Binding-site contacts:
Ligand atom C7 contacts residue GLY120 of chain 1.B at 3.9 Å.
Ligand atom C5 contacts residue TRP86 of chain 1.B at 3.5 Å (hydrophobic).
Ligand atom C4 contacts residue TRP86 of chain 1.B at 3.8 Å (hydrophobic).
Ligand atom O2P contacts residue SER203 of chain 1.B at 2.7 Å (h-bond).
Ligand atom P contacts residue GLY121 of chain 1.B at 3.6 Å.
Ligand atom C8 contacts residue GLY121 of chain 1.B at 3.8 Å.
Ligand atom P contacts residue GLY122 of chain 1.B at 3.5 Å.
Ligand atom P contacts residue ALA204 of chain 1.B at 3.8 Å.
Ligand atom O1P contacts residue SER203 of chain 1.B at 2.7 Å (h-bond).
Ligand atom C1 contacts residue HIS447 of chain 1.B at 3.8 Å.
Ligand atom C14 contacts residue TYR124 of chain 1.B at 3.5 Å (hydrophobic).
Ligand atom C9 contacts residue TYR124 of chain 1.B at 3.9 Å (hydrophobic).
Ligand atom C8 contacts residue GLY122 of chain 1.B at 3.4 Å.
Ligand atom P contacts residue HIS447 of chain 1.B at 3.9 Å.
Ligand atom C2 contacts residue HIS447 of chain 1.B at 3.2 Å.
Ligand atom C13 contacts residue TYR124 of chain 1.B at 3.8 Å (hydrophobic).
Ligand atom C7 contacts residue TRP86 of chain 1.B at 4.0 Å (hydrophobic).
Ligand atom O3P contacts residue GLY122 of chain 1.B at 2.3 Å (h-bond).
Ligand atom C9 contacts residue GLY122 of chain 1.B at 3.7 Å.
Ligand atom O3P contacts residue ALA204 of chain 1.B at 3.2 Å (h-bond).
Ligand atom C7 contacts residue GLY121 of chain 1.B at 3.5 Å.
Ligand atom O1P contacts residue GLY122 of chain 1.B at 4.0 Å.
Ligand atom O15 contacts residue PHE338 of chain 1.B at 4.0 Å.
Ligand atom O3P contacts residue GLY121 of chain 1.B at 2.9 Å (h-bond).
Ligand atom C12 contacts residue PHE295 of chain 1.B at 3.4 Å (hydrophobic).
Ligand atom O3P contacts residue GLY120 of chain 1.B at 3.8 Å.
Ligand atom C14 contacts residue PHE338 of chain 1.B at 3.9 Å (hydrophobic).
Ligand atom O2P contacts residue GLY121 of chain 1.B at 3.2 Å (h-bond).
Ligand atom P contacts residue SER203 of chain 1.B at 1.7 Å.
Ligand atom C4 contacts residue TYR337 of chain 1.B at 3.8 Å (hydrophobic).
Ligand atom C1 contacts residue SER203 of chain 1.B at 3.6 Å.
Ligand atom C12 contacts residue ARG296 of chain 1.B at 3.4 Å.
Ligand atom C3 contacts residue TYR337 of chain 1.B at 3.7 Å (hydrophobic).
Ligand atom C11 contacts residue PHE295 of chain 1.B at 3.9 Å (hydrophobic).
Ligand atom O15 contacts residue TYR124 of chain 1.B at 2.8 Å (h-bond).
Ligand atom C3 contacts residue HIS447 of chain 1.B at 3.6 Å.
Ligand atom C2 contacts residue SER203 of chain 1.B at 4.0 Å.
Ligand atom O3P contacts residue SER203 of chain 1.B at 2.6 Å (h-bond).
Ligand atom C11 contacts residue ARG296 of chain 1.B at 4.0 Å.
Ligand atom C10 contacts residue GLY122 of chain 1.B at 3.3 Å.

Sequence of chain 1.B:
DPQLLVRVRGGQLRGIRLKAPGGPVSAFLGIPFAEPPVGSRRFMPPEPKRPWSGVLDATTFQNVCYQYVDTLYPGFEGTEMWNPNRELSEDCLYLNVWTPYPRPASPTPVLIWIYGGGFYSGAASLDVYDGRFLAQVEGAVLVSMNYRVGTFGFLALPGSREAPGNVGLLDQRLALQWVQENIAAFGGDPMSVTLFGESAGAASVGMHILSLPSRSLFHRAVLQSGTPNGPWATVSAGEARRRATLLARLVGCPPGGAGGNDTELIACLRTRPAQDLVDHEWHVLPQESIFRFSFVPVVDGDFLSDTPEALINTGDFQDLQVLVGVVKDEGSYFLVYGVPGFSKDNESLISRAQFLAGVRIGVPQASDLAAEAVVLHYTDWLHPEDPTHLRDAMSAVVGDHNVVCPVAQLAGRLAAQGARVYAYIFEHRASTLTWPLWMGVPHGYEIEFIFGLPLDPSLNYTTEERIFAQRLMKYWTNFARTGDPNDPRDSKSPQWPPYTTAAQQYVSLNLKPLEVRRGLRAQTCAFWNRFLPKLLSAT

This protein binds this small molecule.
Small molecule (SMILES): Cc1ccccc1OP(=O)(O)OCc1ccccc1O